Binding-site contacts:
Ligand atom N contacts residue LYS46 of chain 1.C at 4.0 Å.
Ligand atom NH2 contacts residue GLY75 of chain 1.Y at 3.3 Å.
Ligand atom CB contacts residue LYS46 of chain 1.C at 3.3 Å.
Ligand atom NH2 contacts residue ILE74 of chain 1.Y at 3.7 Å.
Ligand atom NH1 contacts residue GLY75 of chain 1.Y at 4.5 Å.
Ligand atom NE contacts residue ILE74 of chain 1.Y at 3.5 Å (h-bond).
Ligand atom NH2 contacts residue ARG76 of chain 1.Y at 3.6 Å.
Ligand atom CD contacts residue LYS46 of chain 1.C at 3.6 Å.
Ligand atom NH1 contacts residue ARG76 of chain 1.Y at 3.5 Å.
Ligand atom CA contacts residue LYS46 of chain 1.C at 3.4 Å.
Ligand atom O contacts residue LYS46 of chain 1.C at 2.5 Å (salt-bridge).
Ligand atom NE contacts residue GLY75 of chain 1.Y at 3.6 Å.
Ligand atom C contacts residue ARG76 of chain 1.Y at 4.1 Å.
Ligand atom CD contacts residue ARG76 of chain 1.Y at 4.1 Å.
Ligand atom C contacts residue LYS46 of chain 1.C at 4.2 Å.
Ligand atom CZ contacts residue ILE74 of chain 1.Y at 4.0 Å (hydrophobic).
Ligand atom O contacts residue LYS46 of chain 1.C at 3.3 Å.
Ligand atom CG contacts residue LYS46 of chain 1.C at 3.7 Å.
Ligand atom CA contacts residue ARG76 of chain 1.Y at 3.7 Å.
Ligand atom NE contacts residue ARG76 of chain 1.Y at 3.8 Å.
Ligand atom CD contacts residue GLY75 of chain 1.Y at 4.5 Å.
Ligand atom C contacts residue LYS46 of chain 1.C at 3.6 Å.
Ligand atom N contacts residue ARG76 of chain 1.Y at 3.6 Å.
Ligand atom O contacts residue ARG76 of chain 1.Y at 3.6 Å.
Ligand atom CG1 contacts residue ARG76 of chain 1.Y at 3.2 Å.
Ligand atom CZ contacts residue ARG76 of chain 1.Y at 3.5 Å.
Ligand atom CZ contacts residue GLY75 of chain 1.Y at 3.7 Å.

Sequence of chain 1.Y:
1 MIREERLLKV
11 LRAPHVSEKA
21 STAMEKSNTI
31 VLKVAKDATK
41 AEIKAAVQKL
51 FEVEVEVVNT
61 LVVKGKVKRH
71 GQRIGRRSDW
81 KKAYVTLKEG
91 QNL

This small molecule binds to this protein.
Small molecule (SMILES): CC[C@H](C)[C@H](NC(=O)[C@H](Cc1ccc(O)cc1)NC(=O)[C@@H](NC(=O)[C@@H]1CCCN1C(=O)[C@@H](N)CCCN=C(N)N)C(C)C)C(=O)N1CCC[C@H]1C(=O)N[C@@H](CCCN=C(N)N)C(=O)N1CCC[C@H]1C(=O)N[C@@H](CCCN=C(N)N)C(=O)N1CCC[C@H]1C(=O)N1CCC[C@H]1C(=O)N[C@@H](Cc1cnc[nH]1)C(=O)N1CCC[C@H]1C=O

Sequence of chain 1.C:
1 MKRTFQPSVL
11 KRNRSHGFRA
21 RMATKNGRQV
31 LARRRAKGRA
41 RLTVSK